Binding-site contacts:
Ligand atom C37 contacts residue LEU164 of chain 1.A at 3.8 Å (hydrophobic).
Ligand atom N35 contacts residue MET116 of chain 1.A at 2.9 Å (h-bond).
Ligand atom C18 contacts residue TYR44 of chain 1.A at 3.7 Å (hydrophobic).
Ligand atom C12 contacts residue LYS62 of chain 1.A at 3.7 Å.
Ligand atom C33 contacts residue LYS122 of chain 1.A at 3.8 Å.
Ligand atom C31 contacts residue LYS122 of chain 1.A at 3.7 Å.
Ligand atom C3 contacts residue TYR44 of chain 1.A at 3.6 Å (hydrophobic).
Ligand atom N11 contacts residue TYR44 of chain 1.A at 3.7 Å.
Ligand atom C5 contacts residue TYR72 of chain 1.A at 3.4 Å (hydrophobic).
Ligand atom O32 contacts residue THR118 of chain 1.A at 3.6 Å.
Ligand atom O24 contacts residue LYS62 of chain 1.A at 3.4 Å (salt-bridge).
Ligand atom C30 contacts residue MET116 of chain 1.A at 3.4 Å (hydrophobic).
Ligand atom C23 contacts residue LYS62 of chain 1.A at 3.5 Å.
Ligand atom O32 contacts residue GLU117 of chain 1.A at 3.6 Å.
Ligand atom C36 contacts residue ALA60 of chain 1.A at 3.5 Å (hydrophobic).
Ligand atom C5 contacts residue ILE64 of chain 1.A at 3.8 Å (hydrophobic).
Ligand atom C7 contacts residue TYR44 of chain 1.A at 3.7 Å (hydrophobic).
Ligand atom C16 contacts residue TYR44 of chain 1.A at 3.6 Å (hydrophobic).
Ligand atom C5 contacts residue THR76 of chain 1.A at 3.4 Å.
Ligand atom C29 contacts residue MET116 of chain 1.A at 3.5 Å (hydrophobic).
Ligand atom C6 contacts residue THR76 of chain 1.A at 3.4 Å.
Ligand atom C37 contacts residue ALA60 of chain 1.A at 3.8 Å (hydrophobic).
Ligand atom O13 contacts residue LYS62 of chain 1.A at 2.7 Å (salt-bridge).
Ligand atom C36 contacts residue MET116 of chain 1.A at 3.7 Å (hydrophobic).
Ligand atom O32 contacts residue LYS122 of chain 1.A at 3.3 Å (salt-bridge).
Ligand atom C1 contacts residue ARG75 of chain 1.A at 3.5 Å.
Ligand atom C10 contacts residue GLU79 of chain 1.A at 3.7 Å.
Ligand atom O24 contacts residue ASP175 of chain 1.A at 3.5 Å (salt-bridge).
Ligand atom C30 contacts residue GLU117 of chain 1.A at 3.7 Å.
Ligand atom C4 contacts residue TYR72 of chain 1.A at 3.7 Å (hydrophobic).
Ligand atom C36 contacts residue ASP114 of chain 1.A at 3.2 Å.
Ligand atom N28 contacts residue MET116 of chain 1.A at 2.8 Å (h-bond).
Ligand atom C33 contacts residue ASP119 of chain 1.A at 3.5 Å.
Ligand atom C19 contacts residue VAL47 of chain 1.A at 3.8 Å (hydrophobic).
Ligand atom C10 contacts residue ARG75 of chain 1.A at 3.5 Å.
Ligand atom C34 contacts residue THR118 of chain 1.A at 3.8 Å.
Ligand atom C14 contacts residue ASP175 of chain 1.A at 3.6 Å.
Ligand atom C8 contacts residue TYR44 of chain 1.A at 3.4 Å (hydrophobic).
Ligand atom C27 contacts residue MET116 of chain 1.A at 3.7 Å (hydrophobic).
Ligand atom CL1 contacts residue GLN113 of chain 1.A at 3.0 Å.

Sequence of chain 1.A:
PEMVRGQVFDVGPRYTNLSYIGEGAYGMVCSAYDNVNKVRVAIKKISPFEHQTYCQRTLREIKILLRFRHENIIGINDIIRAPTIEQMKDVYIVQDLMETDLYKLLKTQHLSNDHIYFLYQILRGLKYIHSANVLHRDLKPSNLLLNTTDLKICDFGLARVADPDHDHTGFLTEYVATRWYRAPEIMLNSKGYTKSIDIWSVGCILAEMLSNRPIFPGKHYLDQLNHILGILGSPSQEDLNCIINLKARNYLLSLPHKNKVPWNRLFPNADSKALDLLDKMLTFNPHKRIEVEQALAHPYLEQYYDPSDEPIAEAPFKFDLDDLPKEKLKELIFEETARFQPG

A small-molecule ligand and the protein it binds are described below.
Small molecule (SMILES): COc1cccc([C@@H](C)NC(=O)CN2Cc3ccc(-c4nc(NC5CCOCC5)ncc4Cl)cc3C2=O)c1